Binding-site contacts:
Ligand atom C11 contacts residue ILE233 of chain 16.B at 3.5 Å (hydrophobic).
Ligand atom O3 contacts residue GLY282 of chain 16.A at 3.3 Å.
Ligand atom C11 contacts residue GLY234 of chain 16.B at 3.7 Å.
Ligand atom O4 contacts residue ASP232 of chain 16.B at 2.9 Å (salt-bridge).
Ligand atom O7 contacts residue LYS270 of chain 16.A at 3.4 Å (salt-bridge).
Ligand atom C5 contacts residue ASN275 of chain 16.A at 3.5 Å.
Ligand atom C1 contacts residue ARG104 of chain 16.B at 3.4 Å.
Ligand atom C8 contacts residue ASN180 of chain 16.B at 3.0 Å.
Ligand atom C3 contacts residue PRO274 of chain 16.A at 3.7 Å (hydrophobic).
Ligand atom C5 contacts residue PRO231 of chain 16.B at 3.4 Å (hydrophobic).
Ligand atom C3 contacts residue ARG95 of chain 16.B at 3.8 Å.
Ligand atom C4 contacts residue PRO231 of chain 16.B at 3.4 Å (hydrophobic).
Ligand atom C10 contacts residue ASP232 of chain 16.B at 3.6 Å.
Ligand atom O6 contacts residue PRO274 of chain 16.A at 3.8 Å.
Ligand atom N5 contacts residue PRO231 of chain 16.B at 2.6 Å (h-bond).
Ligand atom C10 contacts residue LYS270 of chain 16.A at 3.6 Å.
Ligand atom C4 contacts residue ASP232 of chain 16.B at 3.5 Å.
Ligand atom C4 contacts residue ASP91 of chain 16.B at 3.4 Å.
Ligand atom N5 contacts residue ASN275 of chain 16.A at 3.5 Å (h-bond).
Ligand atom O1B contacts residue ASP91 of chain 16.B at 3.8 Å.
Ligand atom C7 contacts residue ASN180 of chain 16.B at 3.5 Å.
Ligand atom C11 contacts residue PRO231 of chain 16.B at 3.5 Å (hydrophobic).
Ligand atom O4 contacts residue ARG95 of chain 16.B at 3.3 Å (salt-bridge).
Ligand atom O4 contacts residue ASN275 of chain 16.A at 2.8 Å (h-bond).
Ligand atom O3 contacts residue PRO274 of chain 16.A at 3.6 Å.
Ligand atom O1B contacts residue ARG104 of chain 16.B at 2.4 Å (salt-bridge).
Ligand atom O4 contacts residue PRO231 of chain 16.B at 3.8 Å.
Ligand atom C10 contacts residue PRO231 of chain 16.B at 3.5 Å (hydrophobic).
Ligand atom O10 contacts residue LYS270 of chain 16.A at 3.0 Å (salt-bridge).
Ligand atom O7 contacts residue ASN180 of chain 16.B at 3.2 Å (h-bond).
Ligand atom O10 contacts residue ASN275 of chain 16.A at 2.7 Å (h-bond).
Ligand atom C11 contacts residue ASP232 of chain 16.B at 3.4 Å.
Ligand atom O6 contacts residue ASP91 of chain 16.B at 3.2 Å.
Ligand atom O4 contacts residue ASP91 of chain 16.B at 2.4 Å (salt-bridge).
Ligand atom C4 contacts residue ARG104 of chain 16.B at 3.7 Å.
Ligand atom C3 contacts residue ARG104 of chain 16.B at 3.8 Å.
Ligand atom C4 contacts residue PRO274 of chain 16.A at 3.8 Å (hydrophobic).
Ligand atom C4 contacts residue ASN275 of chain 16.A at 3.7 Å.
Ligand atom C10 contacts residue ASN275 of chain 16.A at 3.2 Å.
Ligand atom O7 contacts residue PRO274 of chain 16.A at 3.5 Å.

This protein binds this small molecule.
Small molecule (SMILES): CC(=O)N[C@@H]1[C@@H](O)[C@H](O[C@@H]2O[C@H](CO[C@]3(C(=O)O)C[C@H](O)[C@@H](NC(C)=O)[C@H]([C@H](O)[C@H](O)CO)O3)[C@H](O)[C@H](O)[C@H]2O)[C@@H](CO)O[C@H]1O

Sequence of chain 16.A:
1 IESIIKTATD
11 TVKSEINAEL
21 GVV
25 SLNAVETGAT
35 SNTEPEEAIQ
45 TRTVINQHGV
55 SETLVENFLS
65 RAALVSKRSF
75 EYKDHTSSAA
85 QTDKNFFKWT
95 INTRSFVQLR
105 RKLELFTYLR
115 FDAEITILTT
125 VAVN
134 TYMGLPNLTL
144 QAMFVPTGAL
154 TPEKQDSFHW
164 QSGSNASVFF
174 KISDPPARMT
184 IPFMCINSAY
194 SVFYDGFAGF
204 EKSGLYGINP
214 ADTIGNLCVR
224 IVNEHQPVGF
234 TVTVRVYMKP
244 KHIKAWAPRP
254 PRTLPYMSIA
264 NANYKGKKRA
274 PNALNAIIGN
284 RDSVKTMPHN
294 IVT

Sequence of chain 16.B:
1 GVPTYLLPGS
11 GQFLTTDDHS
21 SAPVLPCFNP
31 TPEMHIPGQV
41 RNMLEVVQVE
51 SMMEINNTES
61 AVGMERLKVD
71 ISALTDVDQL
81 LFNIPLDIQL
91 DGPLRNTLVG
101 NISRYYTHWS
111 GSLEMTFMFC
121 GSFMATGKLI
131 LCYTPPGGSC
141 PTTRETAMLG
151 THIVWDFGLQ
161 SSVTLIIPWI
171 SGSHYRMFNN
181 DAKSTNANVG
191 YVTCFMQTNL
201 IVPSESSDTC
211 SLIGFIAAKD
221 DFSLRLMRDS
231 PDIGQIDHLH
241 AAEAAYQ